Binding-site contacts:
Ligand atom O5 contacts residue ASN13 of chain 1.A at 3.8 Å.
Ligand atom O17 contacts residue THR10 of chain 1.A at 4.2 Å.
Ligand atom O16 contacts residue SER12 of chain 1.A at 2.8 Å (h-bond).
Ligand atom N19 contacts residue GLY87 of chain 1.A at 3.1 Å (h-bond).
Ligand atom O16 contacts residue ASN13 of chain 1.A at 2.5 Å (h-bond).
Ligand atom P15 contacts residue SER12 of chain 1.A at 3.4 Å.
Ligand atom P15 contacts residue GLY11 of chain 1.A at 4.0 Å.
Ligand atom O3 contacts residue ASN13 of chain 1.A at 4.3 Å.
Ligand atom O2 contacts residue PRO109 of chain 1.A at 2.8 Å.
Ligand atom O17 contacts residue ASN13 of chain 1.A at 4.5 Å.
Ligand atom O17 contacts residue SER12 of chain 1.A at 3.0 Å (h-bond).
Ligand atom C1 contacts residue ILE107 of chain 1.A at 3.9 Å (hydrophobic).
Ligand atom O17 contacts residue GLY11 of chain 1.A at 3.8 Å.
Ligand atom C3 contacts residue GLU173 of chain 1.A at 3.2 Å.
Ligand atom O16 contacts residue LEU14 of chain 1.A at 4.4 Å.
Ligand atom N19 contacts residue ILE107 of chain 1.A at 3.2 Å.
Ligand atom O18 contacts residue ALA86 of chain 1.A at 3.5 Å (h-bond).
Ligand atom O2 contacts residue GLU173 of chain 1.A at 3.9 Å.
Ligand atom C3 contacts residue ASN13 of chain 1.A at 3.8 Å.
Ligand atom O18 contacts residue GLY87 of chain 1.A at 4.2 Å.
Ligand atom C2 contacts residue ASN13 of chain 1.A at 4.3 Å.
Ligand atom C1 contacts residue PRO109 of chain 1.A at 4.5 Å (hydrophobic).
Ligand atom P15 contacts residue ASN13 of chain 1.A at 3.9 Å.
Ligand atom O3 contacts residue GLU173 of chain 1.A at 2.9 Å (salt-bridge).
Ligand atom O18 contacts residue SER12 of chain 1.A at 3.9 Å.
Ligand atom O4 contacts residue GLY87 of chain 1.A at 3.5 Å.
Ligand atom N19 contacts residue ALA86 of chain 1.A at 4.1 Å.
Ligand atom O18 contacts residue GLY11 of chain 1.A at 3.5 Å (h-bond).
Ligand atom C2 contacts residue GLU173 of chain 1.A at 3.4 Å.
Ligand atom C2 contacts residue PRO109 of chain 1.A at 3.9 Å (hydrophobic).
Ligand atom O5 contacts residue SER12 of chain 1.A at 4.2 Å.
Ligand atom O2 contacts residue HIS108 of chain 1.A at 4.5 Å.
Ligand atom O16 contacts residue GLY11 of chain 1.A at 3.6 Å.
Ligand atom C1 contacts residue GLY87 of chain 1.A at 4.0 Å.
Ligand atom C2 contacts residue ILE107 of chain 1.A at 4.2 Å (hydrophobic).
Ligand atom O3 contacts residue LYS170 of chain 1.A at 4.1 Å.

This small molecule binds to this protein.
Small molecule (SMILES): N[C@@H]1O[C@H](COP(=O)(O)O)[C@@H](O)[C@H]1O

Sequence of chain 1.A:
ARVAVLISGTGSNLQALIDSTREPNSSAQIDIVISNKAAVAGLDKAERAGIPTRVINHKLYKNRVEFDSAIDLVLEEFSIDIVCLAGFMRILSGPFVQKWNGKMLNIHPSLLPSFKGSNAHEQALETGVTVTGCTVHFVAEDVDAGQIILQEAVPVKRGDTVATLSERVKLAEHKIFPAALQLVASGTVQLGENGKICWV